Sequence of chain 1.A:
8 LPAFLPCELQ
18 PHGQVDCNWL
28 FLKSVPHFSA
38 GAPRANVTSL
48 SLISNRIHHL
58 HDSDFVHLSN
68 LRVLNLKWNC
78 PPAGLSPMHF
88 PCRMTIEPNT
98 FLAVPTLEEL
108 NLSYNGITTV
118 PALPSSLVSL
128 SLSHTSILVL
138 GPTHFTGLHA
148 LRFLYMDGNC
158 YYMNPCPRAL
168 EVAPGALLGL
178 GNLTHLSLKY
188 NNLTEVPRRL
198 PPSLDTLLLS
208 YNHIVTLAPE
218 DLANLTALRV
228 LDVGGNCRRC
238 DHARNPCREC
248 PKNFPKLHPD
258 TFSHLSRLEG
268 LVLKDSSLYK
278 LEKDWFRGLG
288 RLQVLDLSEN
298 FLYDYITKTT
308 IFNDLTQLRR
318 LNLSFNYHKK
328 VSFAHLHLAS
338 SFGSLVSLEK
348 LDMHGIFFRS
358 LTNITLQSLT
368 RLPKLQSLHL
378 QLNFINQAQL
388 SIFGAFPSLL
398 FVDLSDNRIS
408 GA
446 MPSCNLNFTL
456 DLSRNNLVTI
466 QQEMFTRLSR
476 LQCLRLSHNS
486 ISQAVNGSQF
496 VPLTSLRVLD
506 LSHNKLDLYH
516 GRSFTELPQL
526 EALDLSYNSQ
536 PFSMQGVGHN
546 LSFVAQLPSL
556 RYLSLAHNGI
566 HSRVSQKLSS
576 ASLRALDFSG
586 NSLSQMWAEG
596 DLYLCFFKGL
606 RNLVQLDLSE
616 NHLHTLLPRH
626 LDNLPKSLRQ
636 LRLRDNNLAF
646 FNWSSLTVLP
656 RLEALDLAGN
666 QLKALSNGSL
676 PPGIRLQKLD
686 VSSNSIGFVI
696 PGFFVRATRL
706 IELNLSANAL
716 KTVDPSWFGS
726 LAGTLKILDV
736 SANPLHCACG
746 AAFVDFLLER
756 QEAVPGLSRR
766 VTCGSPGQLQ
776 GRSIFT

The small molecule below binds the protein below.
Small molecule (SMILES): CC(=O)N[C@@H]1[C@@H](O)[C@H](O)[C@@H](CO)O[C@H]1O

Binding-site contacts:
Ligand atom O6 contacts residue GLY516 of chain 1.A at 4.0 Å.
Ligand atom C6 contacts residue SER547 of chain 1.A at 4.1 Å.
Ligand atom C3 contacts residue ASN545 of chain 1.A at 3.8 Å.
Ligand atom C2 contacts residue ASN545 of chain 1.A at 2.4 Å.
Ligand atom C4 contacts residue ASN545 of chain 1.A at 4.2 Å.
Ligand atom N2 contacts residue ASN545 of chain 1.A at 2.8 Å (h-bond).
Ligand atom O7 contacts residue ASN545 of chain 1.A at 4.3 Å.
Ligand atom C5 contacts residue ASN545 of chain 1.A at 3.7 Å.
Ligand atom O6 contacts residue SER547 of chain 1.A at 4.4 Å.
Ligand atom C1 contacts residue SER547 of chain 1.A at 3.6 Å.
Ligand atom C8 contacts residue DT1 of chain 1.C at 4.0 Å.
Ligand atom O5 contacts residue ASN545 of chain 1.A at 2.4 Å (h-bond).
Ligand atom C1 contacts residue ASN545 of chain 1.A at 1.4 Å.
Ligand atom O5 contacts residue SER547 of chain 1.A at 3.4 Å (h-bond).
Ligand atom C5 contacts residue SER547 of chain 1.A at 3.7 Å.
Ligand atom C7 contacts residue ASN545 of chain 1.A at 3.7 Å.